A protein and the small-molecule ligand that binds it are described below.
Small molecule (SMILES): CC(C)(O)[C@H](F)CN1Cc2cc(NC(=O)c3cnn4cccnc34)c(N3CCOCC3)cc2C1=O

Binding-site contacts:
Ligand atom C10 contacts residue GLY125 of chain 1.A at 3.8 Å.
Ligand atom C30 contacts residue LEU175 of chain 1.A at 3.2 Å (hydrophobic).
Ligand atom N28 contacts residue VAL120 of chain 1.A at 3.8 Å.
Ligand atom C1 contacts residue THR137 of chain 1.A at 3.6 Å.
Ligand atom O36 contacts residue ASN124 of chain 1.A at 3.7 Å.
Ligand atom C26 contacts residue LEU175 of chain 1.A at 3.6 Å (hydrophobic).
Ligand atom C6 contacts residue ILE42 of chain 1.A at 3.6 Å (hydrophobic).
Ligand atom N29 contacts residue LEU175 of chain 1.A at 3.4 Å.
Ligand atom F35 contacts residue GLY125 of chain 1.A at 3.6 Å.
Ligand atom O36 contacts residue PRO123 of chain 1.A at 3.7 Å.
Ligand atom C9 contacts residue MET122 of chain 1.A at 3.6 Å (hydrophobic).
Ligand atom C10 contacts residue MET122 of chain 1.A at 3.3 Å (hydrophobic).
Ligand atom C26 contacts residue ALA68 of chain 1.A at 3.5 Å (hydrophobic).
Ligand atom N23 contacts residue MET49 of chain 1.A at 3.8 Å.
Ligand atom N28 contacts residue TYR119 of chain 1.A at 3.2 Å.
Ligand atom C13 contacts residue GLY125 of chain 1.A at 3.8 Å.
Ligand atom C24 contacts residue ALA68 of chain 1.A at 3.6 Å (hydrophobic).
Ligand atom C9 contacts residue MET49 of chain 1.A at 3.6 Å (hydrophobic).
Ligand atom O36 contacts residue THR137 of chain 1.A at 3.6 Å.
Ligand atom O25 contacts residue TYR121 of chain 1.A at 3.7 Å.
Ligand atom C27 contacts residue ALA68 of chain 1.A at 3.5 Å (hydrophobic).
Ligand atom C11 contacts residue MET49 of chain 1.A at 3.6 Å (hydrophobic).
Ligand atom C21 contacts residue LEU175 of chain 1.A at 3.8 Å (hydrophobic).
Ligand atom C27 contacts residue MET122 of chain 1.A at 3.8 Å (hydrophobic).
Ligand atom C8 contacts residue MET122 of chain 1.A at 3.6 Å (hydrophobic).
Ligand atom C34 contacts residue TYR119 of chain 1.A at 3.7 Å (hydrophobic).
Ligand atom F35 contacts residue ASN124 of chain 1.A at 3.5 Å.
Ligand atom N7 contacts residue ILE42 of chain 1.A at 3.6 Å.
Ligand atom C27 contacts residue VAL120 of chain 1.A at 3.3 Å (hydrophobic).
Ligand atom O25 contacts residue ALA68 of chain 1.A at 3.5 Å.
Ligand atom C10 contacts residue MET49 of chain 1.A at 3.6 Å (hydrophobic).
Ligand atom N31 contacts residue LEU175 of chain 1.A at 3.5 Å.
Ligand atom O25 contacts residue MET122 of chain 1.A at 2.8 Å (h-bond).
Ligand atom C14 contacts residue GLY125 of chain 1.A at 3.5 Å.
Ligand atom F35 contacts residue ARG130 of chain 1.A at 3.0 Å.
Ligand atom C9 contacts residue GLY125 of chain 1.A at 3.5 Å.
Ligand atom C4 contacts residue PRO123 of chain 1.A at 3.2 Å (hydrophobic).
Ligand atom C8 contacts residue TYR121 of chain 1.A at 3.5 Å (hydrophobic).
Ligand atom C27 contacts residue TYR119 of chain 1.A at 3.8 Å (hydrophobic).
Ligand atom C19 contacts residue VAL57 of chain 1.A at 3.8 Å (hydrophobic).

Sequence of chain 1.A:
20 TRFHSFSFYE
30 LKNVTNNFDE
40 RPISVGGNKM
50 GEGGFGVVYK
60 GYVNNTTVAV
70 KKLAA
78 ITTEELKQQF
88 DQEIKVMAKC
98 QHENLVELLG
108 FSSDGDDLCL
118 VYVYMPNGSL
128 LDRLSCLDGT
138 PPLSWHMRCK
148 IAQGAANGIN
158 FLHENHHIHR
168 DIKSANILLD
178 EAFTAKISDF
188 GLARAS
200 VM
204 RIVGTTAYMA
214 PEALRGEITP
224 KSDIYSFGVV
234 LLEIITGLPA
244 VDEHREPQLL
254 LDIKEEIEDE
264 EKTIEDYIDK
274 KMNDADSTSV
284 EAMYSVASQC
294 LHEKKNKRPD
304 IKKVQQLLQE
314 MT